Sequence of chain 1.B:
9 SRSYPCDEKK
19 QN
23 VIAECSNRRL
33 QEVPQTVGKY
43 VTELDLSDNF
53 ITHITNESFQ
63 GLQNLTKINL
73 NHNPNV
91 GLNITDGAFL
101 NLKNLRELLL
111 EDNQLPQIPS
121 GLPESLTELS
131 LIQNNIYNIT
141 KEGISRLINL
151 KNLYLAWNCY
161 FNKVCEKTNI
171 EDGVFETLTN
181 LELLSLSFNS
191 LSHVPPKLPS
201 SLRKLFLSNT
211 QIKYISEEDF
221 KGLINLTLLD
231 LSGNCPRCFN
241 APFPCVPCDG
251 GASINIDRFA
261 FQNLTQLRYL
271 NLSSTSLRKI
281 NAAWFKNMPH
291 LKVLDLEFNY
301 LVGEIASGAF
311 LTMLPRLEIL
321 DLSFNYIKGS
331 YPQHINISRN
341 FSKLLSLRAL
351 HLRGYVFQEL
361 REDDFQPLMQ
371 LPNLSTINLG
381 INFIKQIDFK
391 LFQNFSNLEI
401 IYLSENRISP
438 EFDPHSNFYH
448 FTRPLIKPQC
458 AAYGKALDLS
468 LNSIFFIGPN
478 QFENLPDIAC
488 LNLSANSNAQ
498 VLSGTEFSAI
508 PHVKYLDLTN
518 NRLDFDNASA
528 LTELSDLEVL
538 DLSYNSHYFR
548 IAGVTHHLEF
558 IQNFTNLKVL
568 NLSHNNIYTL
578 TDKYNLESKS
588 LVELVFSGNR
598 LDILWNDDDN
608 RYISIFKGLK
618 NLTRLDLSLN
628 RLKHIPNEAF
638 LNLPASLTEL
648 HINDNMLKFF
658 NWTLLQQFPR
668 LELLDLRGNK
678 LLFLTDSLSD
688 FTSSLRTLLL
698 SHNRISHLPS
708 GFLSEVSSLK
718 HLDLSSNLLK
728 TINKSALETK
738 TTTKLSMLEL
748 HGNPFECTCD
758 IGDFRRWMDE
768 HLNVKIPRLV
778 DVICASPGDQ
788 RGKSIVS

Sequence of chain 1.A:
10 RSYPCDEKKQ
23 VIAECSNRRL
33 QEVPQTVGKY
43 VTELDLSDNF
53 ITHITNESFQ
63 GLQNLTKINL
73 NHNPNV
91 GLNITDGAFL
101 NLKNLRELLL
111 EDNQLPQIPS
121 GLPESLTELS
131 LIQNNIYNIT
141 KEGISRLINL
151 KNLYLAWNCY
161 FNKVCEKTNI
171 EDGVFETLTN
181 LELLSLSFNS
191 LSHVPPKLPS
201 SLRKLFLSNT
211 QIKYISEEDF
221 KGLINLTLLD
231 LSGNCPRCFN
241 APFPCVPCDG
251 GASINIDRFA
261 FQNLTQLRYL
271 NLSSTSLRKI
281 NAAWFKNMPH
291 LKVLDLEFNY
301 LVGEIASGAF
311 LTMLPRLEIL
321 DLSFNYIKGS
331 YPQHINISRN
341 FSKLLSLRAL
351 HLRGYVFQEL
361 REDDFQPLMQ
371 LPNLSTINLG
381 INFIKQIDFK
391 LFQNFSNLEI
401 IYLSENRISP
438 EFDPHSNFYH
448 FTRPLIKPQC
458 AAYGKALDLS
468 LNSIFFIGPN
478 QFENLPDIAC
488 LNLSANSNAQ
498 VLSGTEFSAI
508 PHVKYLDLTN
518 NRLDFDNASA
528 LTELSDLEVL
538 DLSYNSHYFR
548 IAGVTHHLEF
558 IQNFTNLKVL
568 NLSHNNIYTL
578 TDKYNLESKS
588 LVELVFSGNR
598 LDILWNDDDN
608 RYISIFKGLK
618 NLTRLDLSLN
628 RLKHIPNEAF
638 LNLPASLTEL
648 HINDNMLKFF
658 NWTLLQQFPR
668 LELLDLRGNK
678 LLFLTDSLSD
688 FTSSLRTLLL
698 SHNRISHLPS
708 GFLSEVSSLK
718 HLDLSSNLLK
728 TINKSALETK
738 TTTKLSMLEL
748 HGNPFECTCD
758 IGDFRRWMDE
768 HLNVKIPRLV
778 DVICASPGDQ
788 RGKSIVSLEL

The small molecule below binds the protein below.
Small molecule (SMILES): CCCCn1cc2c(n1)c(N)nc1ccccc12

Binding-site contacts:
Ligand atom NAR contacts residue THR552 of chain 1.A at 3.2 Å (h-bond).
Ligand atom CAH contacts residue ASP523 of chain 1.A at 4.0 Å.
Ligand atom CAG contacts residue ASP523 of chain 1.A at 3.5 Å.
Ligand atom CAA contacts residue ASP521 of chain 1.A at 3.4 Å.
Ligand atom NAI contacts residue ASP523 of chain 1.A at 3.5 Å (salt-bridge).
Ligand atom CAA contacts residue ASP523 of chain 1.A at 3.7 Å.
Ligand atom CAC contacts residue ARG407 of chain 1.B at 3.8 Å.
Ligand atom CAQ contacts residue GLY550 of chain 1.A at 3.3 Å.
Ligand atom CAQ contacts residue VAL356 of chain 1.B at 3.9 Å (hydrophobic).
Ligand atom CAB contacts residue ASP523 of chain 1.A at 4.0 Å.
Ligand atom CAF contacts residue PHE383 of chain 1.B at 3.9 Å (hydrophobic).
Ligand atom CAN contacts residue TYR326 of chain 1.B at 3.5 Å (hydrophobic).
Ligand atom CAH contacts residue PHE383 of chain 1.B at 3.9 Å (hydrophobic).
Ligand atom CAJ contacts residue PHE383 of chain 1.B at 3.6 Å (hydrophobic).
Ligand atom CAN contacts residue THR552 of chain 1.A at 4.0 Å.
Ligand atom NAK contacts residue VAL551 of chain 1.A at 3.7 Å.
Ligand atom CAE contacts residue PHE383 of chain 1.B at 3.9 Å (hydrophobic).
Ligand atom NAI contacts residue ASP521 of chain 1.A at 2.6 Å (salt-bridge).
Ligand atom NAK contacts residue THR552 of chain 1.A at 3.1 Å (h-bond).
Ligand atom CAP contacts residue GLY550 of chain 1.A at 3.1 Å.
Ligand atom NAR contacts residue VAL551 of chain 1.A at 3.7 Å.
Ligand atom CAC contacts residue PHE383 of chain 1.B at 3.6 Å (hydrophobic).
Ligand atom CAB contacts residue PHE383 of chain 1.B at 3.5 Å (hydrophobic).
Ligand atom CAQ contacts residue PHE324 of chain 1.B at 3.5 Å (hydrophobic).
Ligand atom NAR contacts residue ASP523 of chain 1.A at 3.6 Å.
Ligand atom CAF contacts residue TYR331 of chain 1.B at 4.0 Å (hydrophobic).
Ligand atom CAG contacts residue THR552 of chain 1.A at 3.9 Å.
Ligand atom CAD contacts residue PHE383 of chain 1.B at 3.7 Å (hydrophobic).
Ligand atom CAH contacts residue THR552 of chain 1.A at 3.7 Å.
Ligand atom CAQ contacts residue GLY354 of chain 1.B at 3.9 Å.
Ligand atom CAG contacts residue ASP521 of chain 1.A at 3.5 Å.
Ligand atom CAA contacts residue PHE383 of chain 1.B at 3.4 Å (hydrophobic).
Ligand atom NAI contacts residue PHE383 of chain 1.B at 3.3 Å.
Ligand atom CAG contacts residue PHE383 of chain 1.B at 3.6 Å (hydrophobic).
Ligand atom CAC contacts residue ASP521 of chain 1.A at 3.4 Å.
Ligand atom CAD contacts residue VAL356 of chain 1.B at 3.8 Å (hydrophobic).
Ligand atom CAO contacts residue TYR326 of chain 1.B at 3.3 Å (hydrophobic).
Ligand atom NAR contacts residue ASP521 of chain 1.A at 2.8 Å (salt-bridge).
Ligand atom CAO contacts residue GLY550 of chain 1.A at 3.4 Å.
Ligand atom CAE contacts residue ARG407 of chain 1.B at 3.7 Å.